Sequence of chain 1.A:
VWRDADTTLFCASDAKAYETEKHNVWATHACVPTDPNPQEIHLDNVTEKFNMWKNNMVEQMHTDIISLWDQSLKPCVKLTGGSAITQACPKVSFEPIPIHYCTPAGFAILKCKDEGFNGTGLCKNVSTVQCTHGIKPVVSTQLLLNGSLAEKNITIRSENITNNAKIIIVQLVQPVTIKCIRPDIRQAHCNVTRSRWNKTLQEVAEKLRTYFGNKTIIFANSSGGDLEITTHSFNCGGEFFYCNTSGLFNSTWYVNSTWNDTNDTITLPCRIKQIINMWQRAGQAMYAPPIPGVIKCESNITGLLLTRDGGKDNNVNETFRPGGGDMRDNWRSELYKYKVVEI

A small-molecule ligand and the protein it binds are described below.
Small molecule (SMILES): CC(=O)N[C@@H]1[C@@H](O)[C@H](O)[C@@H](CO)O[C@H]1O

Binding-site contacts:
Ligand atom C4 contacts residue ASN223 of chain 1.A at 4.2 Å.
Ligand atom C5 contacts residue ASN223 of chain 1.A at 3.7 Å.
Ligand atom C1 contacts residue VAL264 of chain 1.A at 4.5 Å (hydrophobic).
Ligand atom O5 contacts residue ASN223 of chain 1.A at 2.5 Å (h-bond).
Ligand atom C8 contacts residue ASN223 of chain 1.A at 3.4 Å.
Ligand atom O5 contacts residue VAL264 of chain 1.A at 4.4 Å.
Ligand atom C1 contacts residue ASN223 of chain 1.A at 1.4 Å.
Ligand atom O7 contacts residue ASN223 of chain 1.A at 4.0 Å.
Ligand atom N2 contacts residue ASN223 of chain 1.A at 2.6 Å (h-bond).
Ligand atom C5 contacts residue VAL264 of chain 1.A at 4.5 Å (hydrophobic).
Ligand atom C3 contacts residue ASN223 of chain 1.A at 3.7 Å.
Ligand atom C2 contacts residue ASN223 of chain 1.A at 2.3 Å.
Ligand atom C7 contacts residue ASN223 of chain 1.A at 3.1 Å.